Binding-site contacts:
Ligand atom C7 contacts residue ASN154 of chain 57.C at 3.4 Å.
Ligand atom O6 contacts residue HIS104 of chain 49.C at 4.4 Å.
Ligand atom C1 contacts residue HIS104 of chain 49.C at 4.3 Å.
Ligand atom O5 contacts residue ASN154 of chain 57.C at 2.4 Å (h-bond).
Ligand atom C4 contacts residue ASN154 of chain 57.C at 4.3 Å.
Ligand atom C5 contacts residue ASN154 of chain 57.C at 3.7 Å.
Ligand atom C8 contacts residue ASN154 of chain 57.C at 3.6 Å.
Ligand atom C2 contacts residue ASN154 of chain 57.C at 2.4 Å.
Ligand atom C1 contacts residue HIS104 of chain 49.C at 3.6 Å.
Ligand atom C8 contacts residue GLU155 of chain 57.C at 3.6 Å.
Ligand atom C3 contacts residue ASN154 of chain 57.C at 3.8 Å.
Ligand atom C6 contacts residue HIS104 of chain 49.C at 3.3 Å.
Ligand atom O7 contacts residue ASN154 of chain 57.C at 3.2 Å (h-bond).
Ligand atom O7 contacts residue GLU155 of chain 57.C at 3.8 Å.
Ligand atom C7 contacts residue GLU155 of chain 57.C at 4.2 Å.
Ligand atom C6 contacts residue ASN154 of chain 57.C at 3.8 Å.
Ligand atom C1 contacts residue ASN154 of chain 57.C at 1.4 Å.
Ligand atom N2 contacts residue ASN154 of chain 57.C at 2.8 Å (h-bond).
Ligand atom O5 contacts residue HIS104 of chain 49.C at 4.0 Å.
Ligand atom C5 contacts residue HIS104 of chain 49.C at 3.1 Å.
Ligand atom C5 contacts residue ASN154 of chain 57.C at 4.3 Å.
Ligand atom O5 contacts residue HIS104 of chain 49.C at 2.9 Å.
Ligand atom C8 contacts residue HIS104 of chain 49.C at 3.9 Å.

Sequence of chain 49.C:
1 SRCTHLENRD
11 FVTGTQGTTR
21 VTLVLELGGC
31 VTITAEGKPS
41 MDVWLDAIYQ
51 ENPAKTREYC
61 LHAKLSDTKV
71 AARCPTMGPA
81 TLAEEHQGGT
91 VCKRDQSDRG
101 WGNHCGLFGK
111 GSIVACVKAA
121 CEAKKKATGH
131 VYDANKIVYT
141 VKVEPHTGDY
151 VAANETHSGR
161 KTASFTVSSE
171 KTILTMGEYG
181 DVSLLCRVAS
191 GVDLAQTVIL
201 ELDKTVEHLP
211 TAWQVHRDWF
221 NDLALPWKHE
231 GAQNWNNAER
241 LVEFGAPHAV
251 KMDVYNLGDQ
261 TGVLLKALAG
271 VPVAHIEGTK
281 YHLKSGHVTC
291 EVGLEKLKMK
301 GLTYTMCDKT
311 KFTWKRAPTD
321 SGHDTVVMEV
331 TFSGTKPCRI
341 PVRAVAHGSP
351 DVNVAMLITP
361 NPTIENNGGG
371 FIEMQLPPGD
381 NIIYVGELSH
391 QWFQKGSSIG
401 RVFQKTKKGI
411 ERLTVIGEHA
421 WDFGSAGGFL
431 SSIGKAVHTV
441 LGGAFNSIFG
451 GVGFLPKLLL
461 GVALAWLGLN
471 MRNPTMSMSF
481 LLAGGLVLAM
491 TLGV

A protein and the small-molecule ligand that binds it are described below.
Small molecule (SMILES): CC(=O)N[C@H]1[C@H](O[C@H]2[C@H](O)[C@@H](NC(C)=O)CO[C@@H]2CO[C@@H]2O[C@@H](C)[C@@H](O)[C@@H](O)[C@@H]2O)O[C@H](CO)[C@@H](O)[C@@H]1O

Sequence of chain 57.C:
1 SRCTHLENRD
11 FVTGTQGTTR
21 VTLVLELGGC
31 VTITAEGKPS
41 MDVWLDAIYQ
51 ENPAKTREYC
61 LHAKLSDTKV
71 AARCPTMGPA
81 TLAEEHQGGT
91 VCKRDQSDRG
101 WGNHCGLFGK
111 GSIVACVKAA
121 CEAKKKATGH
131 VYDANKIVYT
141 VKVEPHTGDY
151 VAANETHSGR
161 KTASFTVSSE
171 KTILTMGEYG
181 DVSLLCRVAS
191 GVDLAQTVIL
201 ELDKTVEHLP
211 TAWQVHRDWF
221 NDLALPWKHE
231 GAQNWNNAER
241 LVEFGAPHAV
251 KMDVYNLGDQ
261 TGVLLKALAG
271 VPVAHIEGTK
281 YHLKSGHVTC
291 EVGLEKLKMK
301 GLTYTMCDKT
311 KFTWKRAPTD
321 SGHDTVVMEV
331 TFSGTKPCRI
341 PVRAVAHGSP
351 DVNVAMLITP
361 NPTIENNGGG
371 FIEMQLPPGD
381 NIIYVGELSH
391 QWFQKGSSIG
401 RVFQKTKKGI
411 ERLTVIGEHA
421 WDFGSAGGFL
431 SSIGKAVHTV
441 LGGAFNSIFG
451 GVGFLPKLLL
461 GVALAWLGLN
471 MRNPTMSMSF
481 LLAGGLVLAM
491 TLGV